Sequence of chain 1.C:
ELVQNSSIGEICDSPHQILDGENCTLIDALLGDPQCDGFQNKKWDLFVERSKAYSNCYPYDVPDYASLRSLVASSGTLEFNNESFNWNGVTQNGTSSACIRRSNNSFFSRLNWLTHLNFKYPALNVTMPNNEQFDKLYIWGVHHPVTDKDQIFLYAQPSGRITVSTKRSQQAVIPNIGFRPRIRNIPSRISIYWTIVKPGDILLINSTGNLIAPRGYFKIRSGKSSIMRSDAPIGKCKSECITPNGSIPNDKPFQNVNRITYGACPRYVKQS

Binding-site contacts:
Ligand atom O5 contacts residue ASN27 of chain 1.C at 2.3 Å (h-bond).
Ligand atom C1 contacts residue TYR58 of chain 1.C at 3.8 Å (hydrophobic).
Ligand atom C4 contacts residue ASN27 of chain 1.C at 4.1 Å.
Ligand atom N2 contacts residue ASN27 of chain 1.C at 2.8 Å (h-bond).
Ligand atom C5 contacts residue ASN27 of chain 1.C at 3.6 Å.
Ligand atom C1 contacts residue ASN27 of chain 1.C at 1.4 Å.
Ligand atom C8 contacts residue TYR58 of chain 1.C at 3.5 Å (hydrophobic).
Ligand atom N2 contacts residue TYR58 of chain 1.C at 3.0 Å.
Ligand atom C3 contacts residue ASN27 of chain 1.C at 3.7 Å.
Ligand atom C3 contacts residue TYR58 of chain 1.C at 4.3 Å (hydrophobic).
Ligand atom C2 contacts residue TYR58 of chain 1.C at 4.0 Å (hydrophobic).
Ligand atom C2 contacts residue ASN27 of chain 1.C at 2.3 Å.
Ligand atom C7 contacts residue ASN27 of chain 1.C at 3.9 Å.
Ligand atom C7 contacts residue TYR58 of chain 1.C at 3.8 Å (hydrophobic).

This small molecule binds to this protein.
Small molecule (SMILES): CC(=O)N[C@H]1[C@H](O[C@H]2[C@H](O)[C@@H](NC(C)=O)CO[C@@H]2CO)O[C@H](CO)[C@@H](O[C@@H]2O[C@H](CO)[C@@H](O)[C@H](O)[C@@H]2O)[C@@H]1O